Sequence of chain 1.B:
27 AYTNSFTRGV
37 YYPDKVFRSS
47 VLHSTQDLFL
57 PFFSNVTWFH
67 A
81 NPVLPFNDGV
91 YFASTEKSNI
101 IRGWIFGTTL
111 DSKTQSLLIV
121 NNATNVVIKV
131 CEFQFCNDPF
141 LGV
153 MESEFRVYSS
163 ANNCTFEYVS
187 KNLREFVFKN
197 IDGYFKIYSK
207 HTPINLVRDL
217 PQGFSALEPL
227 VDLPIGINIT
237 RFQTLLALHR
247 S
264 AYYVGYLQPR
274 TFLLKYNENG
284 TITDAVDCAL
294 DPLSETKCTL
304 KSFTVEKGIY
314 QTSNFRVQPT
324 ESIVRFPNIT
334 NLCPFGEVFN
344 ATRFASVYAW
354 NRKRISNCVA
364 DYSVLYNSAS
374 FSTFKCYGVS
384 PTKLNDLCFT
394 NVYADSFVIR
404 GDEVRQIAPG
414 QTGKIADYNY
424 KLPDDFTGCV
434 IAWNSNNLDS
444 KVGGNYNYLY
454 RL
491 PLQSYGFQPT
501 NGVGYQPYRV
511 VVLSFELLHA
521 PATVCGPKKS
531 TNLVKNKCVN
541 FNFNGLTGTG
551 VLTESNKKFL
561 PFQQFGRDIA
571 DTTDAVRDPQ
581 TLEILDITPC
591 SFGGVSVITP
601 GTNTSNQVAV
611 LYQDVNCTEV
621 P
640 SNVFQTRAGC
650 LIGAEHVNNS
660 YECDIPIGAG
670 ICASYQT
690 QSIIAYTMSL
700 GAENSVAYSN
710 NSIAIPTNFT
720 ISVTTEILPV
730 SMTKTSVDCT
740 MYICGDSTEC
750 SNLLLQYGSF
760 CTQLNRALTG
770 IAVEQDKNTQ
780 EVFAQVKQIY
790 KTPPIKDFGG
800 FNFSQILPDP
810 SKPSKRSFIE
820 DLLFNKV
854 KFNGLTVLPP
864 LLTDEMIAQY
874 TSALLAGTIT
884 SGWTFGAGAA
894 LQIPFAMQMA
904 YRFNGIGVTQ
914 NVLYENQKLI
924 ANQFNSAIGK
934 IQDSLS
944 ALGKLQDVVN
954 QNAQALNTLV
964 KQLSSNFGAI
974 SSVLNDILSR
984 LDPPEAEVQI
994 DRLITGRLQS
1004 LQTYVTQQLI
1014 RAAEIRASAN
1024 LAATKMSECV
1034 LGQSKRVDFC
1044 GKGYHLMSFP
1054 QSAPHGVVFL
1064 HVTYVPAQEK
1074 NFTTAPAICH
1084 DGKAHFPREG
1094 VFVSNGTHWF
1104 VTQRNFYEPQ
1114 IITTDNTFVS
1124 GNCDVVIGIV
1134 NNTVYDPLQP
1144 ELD

A small-molecule ligand and the protein it binds are described below.
Small molecule (SMILES): CC(=O)N[C@@H]1[C@@H](O)[C@H](O)[C@@H](CO)O[C@H]1O

Binding-site contacts:
Ligand atom C2 contacts residue TYR28 of chain 1.B at 4.5 Å (hydrophobic).
Ligand atom C5 contacts residue ASN61 of chain 1.B at 3.6 Å.
Ligand atom N2 contacts residue ASN61 of chain 1.B at 2.8 Å (h-bond).
Ligand atom C2 contacts residue ASN61 of chain 1.B at 2.5 Å.
Ligand atom C8 contacts residue ASN61 of chain 1.B at 3.6 Å.
Ligand atom O5 contacts residue TYR28 of chain 1.B at 4.0 Å.
Ligand atom C1 contacts residue TYR28 of chain 1.B at 3.5 Å (hydrophobic).
Ligand atom O7 contacts residue ASN61 of chain 1.B at 3.8 Å.
Ligand atom C1 contacts residue ASN61 of chain 1.B at 1.4 Å.
Ligand atom C5 contacts residue TYR28 of chain 1.B at 4.0 Å (hydrophobic).
Ligand atom C3 contacts residue ASN61 of chain 1.B at 3.8 Å.
Ligand atom O5 contacts residue ASN61 of chain 1.B at 2.4 Å (h-bond).
Ligand atom C7 contacts residue ASN61 of chain 1.B at 3.3 Å.
Ligand atom N2 contacts residue TYR28 of chain 1.B at 4.4 Å.
Ligand atom C4 contacts residue ASN61 of chain 1.B at 4.3 Å.